Binding-site contacts:
Ligand atom S contacts residue GLY279 of chain 1.G at 3.6 Å.
Ligand atom C14 contacts residue HIS92 of chain 1.G at 3.3 Å.
Ligand atom O1 contacts residue ARG87 of chain 1.G at 3.6 Å.
Ligand atom O5 contacts residue ASN89 of chain 1.G at 3.2 Å (h-bond).
Ligand atom C2 contacts residue ASN89 of chain 1.G at 3.9 Å.
Ligand atom O1 contacts residue THR64 of chain 1.G at 3.5 Å.
Ligand atom O4 contacts residue HIS98 of chain 1.G at 3.6 Å.
Ligand atom C8 contacts residue TYR97 of chain 1.G at 3.6 Å (hydrophobic).
Ligand atom C2 contacts residue THR64 of chain 1.G at 3.9 Å.
Ligand atom O4 contacts residue HIS92 of chain 1.G at 3.8 Å.
Ligand atom C1 contacts residue ASN89 of chain 1.G at 3.8 Å.
Ligand atom O7 contacts residue GLY279 of chain 1.G at 2.8 Å.
Ligand atom C2 contacts residue HIS92 of chain 1.G at 3.7 Å.
Ligand atom C1 contacts residue THR64 of chain 1.G at 4.0 Å.
Ligand atom C11 contacts residue PRO67 of chain 1.G at 3.6 Å (hydrophobic).
Ligand atom C16 contacts residue HIS92 of chain 1.G at 3.5 Å.
Ligand atom C3 contacts residue ALA282 of chain 1.G at 4.0 Å (hydrophobic).
Ligand atom O4 contacts residue ILE65 of chain 1.G at 4.0 Å.
Ligand atom C1 contacts residue HIS92 of chain 1.G at 3.9 Å.
Ligand atom C contacts residue ALA282 of chain 1.G at 3.8 Å (hydrophobic).
Ligand atom N contacts residue LYS283 of chain 1.G at 3.7 Å.
Ligand atom C10 contacts residue PRO67 of chain 1.G at 3.9 Å (hydrophobic).
Ligand atom O7 contacts residue LYS283 of chain 1.G at 3.1 Å.
Ligand atom C9 contacts residue TYR97 of chain 1.G at 3.6 Å (hydrophobic).
Ligand atom O1 contacts residue ASN89 of chain 1.G at 3.1 Å (h-bond).
Ligand atom C7 contacts residue PRO67 of chain 1.G at 3.7 Å (hydrophobic).
Ligand atom C8 contacts residue GLY93 of chain 1.G at 3.9 Å.
Ligand atom O contacts residue SER278 of chain 1.G at 3.5 Å.
Ligand atom C15 contacts residue HIS92 of chain 1.G at 3.7 Å.
Ligand atom C2 contacts residue ALA282 of chain 1.G at 3.8 Å (hydrophobic).
Ligand atom O2 contacts residue THR64 of chain 1.G at 3.2 Å.
Ligand atom C6 contacts residue HIS92 of chain 1.G at 3.6 Å.
Ligand atom C12 contacts residue PRO67 of chain 1.G at 3.6 Å (hydrophobic).
Ligand atom O5 contacts residue HIS92 of chain 1.G at 3.3 Å (h-bond).
Ligand atom O2 contacts residue ASN89 of chain 1.G at 2.9 Å.
Ligand atom C9 contacts residue GLY93 of chain 1.G at 3.9 Å.
Ligand atom C7 contacts residue HIS92 of chain 1.G at 3.7 Å.
Ligand atom C1 contacts residue ALA282 of chain 1.G at 3.7 Å (hydrophobic).
Ligand atom O contacts residue GLY279 of chain 1.G at 3.1 Å (h-bond).
Ligand atom C5 contacts residue HIS92 of chain 1.G at 3.8 Å.

Sequence of chain 1.G:
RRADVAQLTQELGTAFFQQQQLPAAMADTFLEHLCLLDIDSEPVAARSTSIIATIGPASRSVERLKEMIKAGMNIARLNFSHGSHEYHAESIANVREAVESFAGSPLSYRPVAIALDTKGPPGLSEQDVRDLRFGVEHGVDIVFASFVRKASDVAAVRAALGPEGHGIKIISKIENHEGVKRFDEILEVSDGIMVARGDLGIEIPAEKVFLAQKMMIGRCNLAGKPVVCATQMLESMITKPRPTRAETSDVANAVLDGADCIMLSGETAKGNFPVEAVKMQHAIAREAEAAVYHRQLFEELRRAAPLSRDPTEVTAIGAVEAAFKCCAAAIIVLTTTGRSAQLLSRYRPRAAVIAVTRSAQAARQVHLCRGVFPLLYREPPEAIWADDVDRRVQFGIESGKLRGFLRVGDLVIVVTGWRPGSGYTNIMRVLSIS

A small-molecule ligand and the protein it binds are described below.
Small molecule (SMILES): O=C(O)CCNS(=O)(=O)c1cc2c(c(O)c1O)C(=O)c1ccccc1C2=O